This protein binds this small molecule.
Small molecule (SMILES): CC[C@H](C)[C@H](NC(=O)[C@H](CO)NC(=O)[C@H](CC(=O)O)NC(=O)[C@@H](N)CCC(=O)O)C(=O)N[C@@H](CC(C)C)C(=O)N[C@@H](CCC(N)=O)C(=O)N1CCC[C@H]1C(=O)NCC(=O)N[C@@H](C)C(=O)N[C@@H](Cc1ccccc1)C(=O)N[C@@H](CO)C(=O)N[C@@H](C)C(=O)N[C@H](C=O)CC(N)=O

Binding-site contacts:
Ligand atom CB contacts residue GLU481 of chain 5.GA at 3.6 Å.
Ligand atom CD1 contacts residue GLN538 of chain 5.GA at 3.1 Å.
Ligand atom CD1 contacts residue THR488 of chain 5.GA at 4.2 Å.
Ligand atom CB contacts residue THR488 of chain 5.GA at 4.4 Å.
Ligand atom CA contacts residue ILE535 of chain 5.GA at 3.8 Å (hydrophobic).
Ligand atom O contacts residue HIS409 of chain 5.GA at 3.6 Å.
Ligand atom O contacts residue LEU534 of chain 5.GA at 4.3 Å.
Ligand atom CG contacts residue TYR537 of chain 5.GA at 3.2 Å (hydrophobic).
Ligand atom CA contacts residue TYR537 of chain 5.GA at 4.5 Å (hydrophobic).
Ligand atom CB contacts residue TYR533 of chain 5.GA at 3.6 Å (hydrophobic).
Ligand atom ND2 contacts residue TYR533 of chain 5.GA at 3.7 Å.
Ligand atom CG1 contacts residue THR488 of chain 5.GA at 4.2 Å.
Ligand atom CD contacts residue TYR537 of chain 5.GA at 4.5 Å (hydrophobic).
Ligand atom CD2 contacts residue THR488 of chain 5.GA at 4.2 Å.
Ligand atom OD1 contacts residue TYR533 of chain 5.GA at 3.4 Å.
Ligand atom CB contacts residue LEU534 of chain 5.GA at 4.3 Å (hydrophobic).
Ligand atom CG contacts residue TYR533 of chain 5.GA at 3.3 Å (hydrophobic).
Ligand atom CD1 contacts residue ILE535 of chain 5.GA at 4.0 Å (hydrophobic).
Ligand atom CD1 contacts residue LEU413 of chain 5.GA at 4.1 Å (hydrophobic).
Ligand atom C contacts residue HIS409 of chain 5.GA at 4.4 Å.
Ligand atom CE1 contacts residue LEU413 of chain 5.GA at 4.2 Å (hydrophobic).
Ligand atom N contacts residue ILE535 of chain 5.GA at 3.7 Å.
Ligand atom CD2 contacts residue ALA484 of chain 5.GA at 3.6 Å (hydrophobic).
Ligand atom NE2 contacts residue PRO536 of chain 5.GA at 4.2 Å.
Ligand atom CB contacts residue ILE535 of chain 5.GA at 4.2 Å (hydrophobic).
Ligand atom CG contacts residue PRO536 of chain 5.GA at 4.5 Å (hydrophobic).
Ligand atom N contacts residue PRO536 of chain 5.GA at 4.2 Å.
Ligand atom CD2 contacts residue MET485 of chain 5.GA at 4.0 Å (hydrophobic).
Ligand atom CD1 contacts residue ILE535 of chain 5.GA at 4.0 Å (hydrophobic).
Ligand atom CB contacts residue TYR537 of chain 5.GA at 3.0 Å (hydrophobic).
Ligand atom O contacts residue PRO536 of chain 5.GA at 3.8 Å.
Ligand atom CD1 contacts residue PHE402 of chain 5.GA at 4.0 Å (hydrophobic).

Sequence of chain 5.GA:
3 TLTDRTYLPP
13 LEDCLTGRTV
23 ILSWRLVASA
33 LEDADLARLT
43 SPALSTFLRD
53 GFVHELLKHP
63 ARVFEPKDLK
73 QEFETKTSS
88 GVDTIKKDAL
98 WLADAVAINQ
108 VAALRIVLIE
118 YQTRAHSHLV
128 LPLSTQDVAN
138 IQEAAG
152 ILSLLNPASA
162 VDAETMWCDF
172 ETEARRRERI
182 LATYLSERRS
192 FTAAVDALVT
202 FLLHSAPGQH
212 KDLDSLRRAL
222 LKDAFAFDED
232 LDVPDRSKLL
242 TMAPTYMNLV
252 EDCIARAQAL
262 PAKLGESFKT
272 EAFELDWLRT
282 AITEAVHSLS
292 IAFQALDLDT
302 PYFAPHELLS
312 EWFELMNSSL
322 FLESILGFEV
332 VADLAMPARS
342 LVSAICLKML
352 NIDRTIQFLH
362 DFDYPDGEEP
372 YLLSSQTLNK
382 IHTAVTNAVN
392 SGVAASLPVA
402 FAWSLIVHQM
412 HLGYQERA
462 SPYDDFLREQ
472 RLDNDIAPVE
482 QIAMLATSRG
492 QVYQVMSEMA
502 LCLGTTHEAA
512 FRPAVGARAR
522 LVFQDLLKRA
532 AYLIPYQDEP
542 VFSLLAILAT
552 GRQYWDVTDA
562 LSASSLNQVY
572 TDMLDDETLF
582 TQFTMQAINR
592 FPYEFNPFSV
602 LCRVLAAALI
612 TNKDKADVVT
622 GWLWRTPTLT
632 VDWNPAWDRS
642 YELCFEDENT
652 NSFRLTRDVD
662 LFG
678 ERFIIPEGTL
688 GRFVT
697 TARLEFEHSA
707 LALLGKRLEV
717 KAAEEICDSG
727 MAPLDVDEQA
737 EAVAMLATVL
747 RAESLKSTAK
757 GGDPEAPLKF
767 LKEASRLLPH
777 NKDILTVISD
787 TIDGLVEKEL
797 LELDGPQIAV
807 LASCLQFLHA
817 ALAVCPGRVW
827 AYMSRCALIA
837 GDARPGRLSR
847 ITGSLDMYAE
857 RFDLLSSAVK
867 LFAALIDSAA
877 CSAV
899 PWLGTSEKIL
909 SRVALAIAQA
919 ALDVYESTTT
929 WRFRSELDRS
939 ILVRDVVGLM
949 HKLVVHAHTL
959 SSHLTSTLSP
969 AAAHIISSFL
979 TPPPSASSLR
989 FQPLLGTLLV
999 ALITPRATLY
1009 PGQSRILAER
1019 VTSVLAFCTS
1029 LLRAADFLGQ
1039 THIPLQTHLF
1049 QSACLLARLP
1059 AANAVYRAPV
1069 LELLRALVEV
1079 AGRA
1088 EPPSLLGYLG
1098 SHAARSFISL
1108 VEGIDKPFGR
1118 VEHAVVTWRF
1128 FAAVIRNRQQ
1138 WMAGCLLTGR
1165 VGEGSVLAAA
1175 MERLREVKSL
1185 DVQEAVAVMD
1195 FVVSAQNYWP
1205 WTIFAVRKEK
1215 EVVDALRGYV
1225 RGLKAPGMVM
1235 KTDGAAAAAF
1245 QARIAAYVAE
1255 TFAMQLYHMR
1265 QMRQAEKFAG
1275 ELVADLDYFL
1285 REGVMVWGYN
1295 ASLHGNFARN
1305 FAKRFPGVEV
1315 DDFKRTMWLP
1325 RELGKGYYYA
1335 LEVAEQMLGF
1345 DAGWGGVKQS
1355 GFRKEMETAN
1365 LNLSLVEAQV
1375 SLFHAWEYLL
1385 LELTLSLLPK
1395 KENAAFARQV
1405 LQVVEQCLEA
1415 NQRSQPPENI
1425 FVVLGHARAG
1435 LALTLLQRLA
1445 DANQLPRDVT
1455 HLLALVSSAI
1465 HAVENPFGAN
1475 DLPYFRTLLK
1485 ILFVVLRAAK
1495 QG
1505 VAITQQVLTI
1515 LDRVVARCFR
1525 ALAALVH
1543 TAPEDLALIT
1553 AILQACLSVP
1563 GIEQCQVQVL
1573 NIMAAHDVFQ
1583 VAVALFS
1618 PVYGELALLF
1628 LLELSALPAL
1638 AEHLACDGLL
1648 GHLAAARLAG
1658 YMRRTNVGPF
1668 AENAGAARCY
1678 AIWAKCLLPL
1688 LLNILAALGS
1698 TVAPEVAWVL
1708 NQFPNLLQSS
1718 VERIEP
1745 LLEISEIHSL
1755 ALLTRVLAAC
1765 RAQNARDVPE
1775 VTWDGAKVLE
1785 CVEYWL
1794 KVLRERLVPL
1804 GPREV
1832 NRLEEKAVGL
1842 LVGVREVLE